Binding-site contacts:
Ligand atom O6 contacts residue LYS348 of chain 1.G at 4.2 Å.
Ligand atom N2 contacts residue ASN356 of chain 1.G at 3.0 Å (h-bond).
Ligand atom C7 contacts residue ASN356 of chain 1.G at 3.3 Å.
Ligand atom O7 contacts residue ASN356 of chain 1.G at 3.5 Å (h-bond).
Ligand atom C1 contacts residue ASN356 of chain 1.G at 1.5 Å.
Ligand atom O5 contacts residue ASN356 of chain 1.G at 2.5 Å (h-bond).
Ligand atom C8 contacts residue ASN356 of chain 1.G at 3.7 Å.
Ligand atom C6 contacts residue LYS348 of chain 1.G at 4.3 Å.
Ligand atom C4 contacts residue ASN356 of chain 1.G at 4.4 Å.
Ligand atom C5 contacts residue ASN356 of chain 1.G at 3.8 Å.
Ligand atom C3 contacts residue ASN356 of chain 1.G at 3.9 Å.
Ligand atom C2 contacts residue ASN356 of chain 1.G at 2.5 Å.

Sequence of chain 1.G:
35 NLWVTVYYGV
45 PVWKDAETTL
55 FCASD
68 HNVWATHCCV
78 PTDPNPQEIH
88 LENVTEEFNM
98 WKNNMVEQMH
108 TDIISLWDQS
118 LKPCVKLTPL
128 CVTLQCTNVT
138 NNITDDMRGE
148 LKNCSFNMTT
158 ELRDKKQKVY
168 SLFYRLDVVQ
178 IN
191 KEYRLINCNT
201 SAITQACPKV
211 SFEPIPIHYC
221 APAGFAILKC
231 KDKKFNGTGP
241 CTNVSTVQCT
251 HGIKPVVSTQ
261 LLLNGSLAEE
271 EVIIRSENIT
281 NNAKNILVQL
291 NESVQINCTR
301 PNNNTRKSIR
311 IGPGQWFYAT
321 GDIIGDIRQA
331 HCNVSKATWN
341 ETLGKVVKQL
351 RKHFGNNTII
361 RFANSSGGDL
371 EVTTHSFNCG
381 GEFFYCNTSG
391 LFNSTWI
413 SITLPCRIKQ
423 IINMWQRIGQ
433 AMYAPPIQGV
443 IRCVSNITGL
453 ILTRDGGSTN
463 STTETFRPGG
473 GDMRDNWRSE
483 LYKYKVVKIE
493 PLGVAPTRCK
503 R

The protein below binds the small molecule below.
Small molecule (SMILES): CC(=O)N[C@@H]1[C@@H](O)[C@H](O)[C@@H](CO)O[C@H]1O